Binding-site contacts:
Ligand atom CAJ contacts residue LEU267 of chain 3.A at 3.6 Å (hydrophobic).
Ligand atom CAJ contacts residue ARG54 of chain 3.A at 4.0 Å.
Ligand atom NAN contacts residue ARG54 of chain 3.A at 3.0 Å (salt-bridge).
Ligand atom OAC contacts residue ARG229 of chain 3.A at 4.1 Å.
Ligand atom PAR contacts residue SER52 of chain 3.A at 3.3 Å.
Ligand atom PAR contacts residue ARG54 of chain 3.A at 3.3 Å.
Ligand atom CAJ contacts residue GLN137 of chain 3.A at 3.5 Å.
Ligand atom CAL contacts residue SER52 of chain 3.A at 2.7 Å.
Ligand atom OAA contacts residue THR168 of chain 3.A at 3.5 Å (h-bond).
Ligand atom OAB contacts residue HIS134 of chain 3.A at 3.1 Å (h-bond).
Ligand atom CAO contacts residue THR168 of chain 3.A at 3.7 Å.
Ligand atom OAD contacts residue ARG54 of chain 3.A at 2.6 Å (salt-bridge).
Ligand atom NAN contacts residue THR55 of chain 3.A at 3.9 Å.
Ligand atom OAF contacts residue ARG167 of chain 3.A at 4.0 Å.
Ligand atom CAL contacts residue ARG105 of chain 3.A at 3.5 Å.
Ligand atom CAP contacts residue SER52 of chain 3.A at 3.9 Å.
Ligand atom CAL contacts residue ARG54 of chain 3.A at 3.5 Å.
Ligand atom CAJ contacts residue PRO266 of chain 3.A at 3.5 Å (hydrophobic).
Ligand atom NAM contacts residue THR168 of chain 3.A at 3.5 Å (h-bond).
Ligand atom OAG contacts residue SER52 of chain 3.A at 3.4 Å (h-bond).
Ligand atom CAI contacts residue LEU267 of chain 3.A at 3.3 Å (hydrophobic).
Ligand atom CAI contacts residue PRO266 of chain 3.A at 3.7 Å (hydrophobic).
Ligand atom CAP contacts residue THR55 of chain 3.A at 3.1 Å.
Ligand atom OAH contacts residue SER52 of chain 3.A at 3.3 Å (h-bond).
Ligand atom OAE contacts residue ARG105 of chain 3.A at 2.7 Å (salt-bridge).
Ligand atom OAA contacts residue ARG167 of chain 3.A at 3.0 Å (salt-bridge).
Ligand atom OAG contacts residue ARG54 of chain 3.A at 3.1 Å (salt-bridge).
Ligand atom CAP contacts residue ARG54 of chain 3.A at 3.7 Å.
Ligand atom CAP contacts residue ARG105 of chain 3.A at 3.6 Å.
Ligand atom NAN contacts residue LEU267 of chain 3.A at 3.8 Å.
Ligand atom PAR contacts residue ARG105 of chain 3.A at 3.6 Å.
Ligand atom OAB contacts residue ARG167 of chain 3.A at 4.0 Å.
Ligand atom OAE contacts residue ARG167 of chain 3.A at 3.3 Å (salt-bridge).
Ligand atom OAH contacts residue ARG105 of chain 3.A at 2.5 Å (salt-bridge).
Ligand atom OAB contacts residue THR55 of chain 3.A at 3.1 Å (h-bond).
Ligand atom CAL contacts residue THR55 of chain 3.A at 3.1 Å.
Ligand atom CAO contacts residue ARG167 of chain 3.A at 4.0 Å.
Ligand atom OAB contacts residue ARG105 of chain 3.A at 2.9 Å (salt-bridge).
Ligand atom PAQ contacts residue ARG105 of chain 3.A at 4.0 Å.
Ligand atom OAA contacts residue HIS134 of chain 3.A at 4.0 Å.

Sequence of chain 1.A:
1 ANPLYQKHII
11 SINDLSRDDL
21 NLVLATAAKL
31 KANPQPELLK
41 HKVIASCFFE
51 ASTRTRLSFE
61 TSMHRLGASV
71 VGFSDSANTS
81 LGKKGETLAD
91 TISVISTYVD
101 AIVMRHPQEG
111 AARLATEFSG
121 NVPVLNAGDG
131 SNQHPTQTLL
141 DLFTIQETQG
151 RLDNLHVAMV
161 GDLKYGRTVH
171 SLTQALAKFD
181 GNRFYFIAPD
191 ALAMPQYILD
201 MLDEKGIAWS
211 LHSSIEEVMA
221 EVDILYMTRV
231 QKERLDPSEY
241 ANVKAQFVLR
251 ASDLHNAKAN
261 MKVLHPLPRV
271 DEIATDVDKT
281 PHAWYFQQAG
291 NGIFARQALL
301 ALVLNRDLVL

Sequence of chain 3.A:
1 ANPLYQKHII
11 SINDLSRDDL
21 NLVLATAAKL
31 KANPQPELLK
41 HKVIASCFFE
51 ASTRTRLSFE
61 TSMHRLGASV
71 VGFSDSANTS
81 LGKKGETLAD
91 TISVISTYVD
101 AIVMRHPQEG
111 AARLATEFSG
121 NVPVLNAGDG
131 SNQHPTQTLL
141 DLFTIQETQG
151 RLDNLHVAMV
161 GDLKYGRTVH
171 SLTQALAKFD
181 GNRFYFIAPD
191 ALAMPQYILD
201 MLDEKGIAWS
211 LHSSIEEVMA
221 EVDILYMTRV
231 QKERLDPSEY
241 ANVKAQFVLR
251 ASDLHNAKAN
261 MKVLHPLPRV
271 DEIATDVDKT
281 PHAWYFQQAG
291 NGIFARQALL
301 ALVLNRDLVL

The protein below binds the small molecule below.
Small molecule (SMILES): O=C(CP(=O)(O)O)NCCNC(=O)CP(=O)(O)O